Binding-site contacts:
Ligand atom O4 contacts residue GLN56 of chain 1.D at 3.5 Å.
Ligand atom C9 contacts residue TYR12 of chain 1.D at 4.0 Å (hydrophobic).
Ligand atom O16 contacts residue TYR12 of chain 1.D at 3.9 Å.
Ligand atom N14 contacts residue GLY33 of chain 1.E at 3.5 Å (h-bond).
Ligand atom O6 contacts residue TRP88 of chain 1.D at 3.8 Å.
Ligand atom O16 contacts residue GLN61 of chain 1.D at 3.3 Å (h-bond).
Ligand atom C4 contacts residue GLU51 of chain 1.D at 3.4 Å.
Ligand atom O4 contacts residue GLU51 of chain 1.D at 2.7 Å (salt-bridge).
Ligand atom O5 contacts residue GLN56 of chain 1.D at 3.7 Å.
Ligand atom C28 contacts residue ARG13 of chain 1.D at 3.5 Å.
Ligand atom O6 contacts residue HIS57 of chain 1.D at 3.5 Å.
Ligand atom C4 contacts residue TRP88 of chain 1.D at 3.6 Å (hydrophobic).
Ligand atom C6 contacts residue HIS57 of chain 1.D at 3.5 Å.
Ligand atom O16 contacts residue TRP88 of chain 1.D at 3.5 Å.
Ligand atom O16 contacts residue ALA32 of chain 1.E at 3.9 Å.
Ligand atom O4 contacts residue LYS91 of chain 1.D at 2.7 Å (salt-bridge).
Ligand atom C4 contacts residue LYS91 of chain 1.D at 3.7 Å.
Ligand atom N14 contacts residue TYR12 of chain 1.D at 3.5 Å.
Ligand atom O15 contacts residue GLY33 of chain 1.E at 3.1 Å.
Ligand atom O1 contacts residue TRP88 of chain 1.D at 3.8 Å.
Ligand atom C3 contacts residue LYS91 of chain 1.D at 3.5 Å.
Ligand atom C6 contacts residue GLN56 of chain 1.D at 4.0 Å.
Ligand atom C27 contacts residue GLU11 of chain 1.D at 4.0 Å.
Ligand atom O3 contacts residue TRP88 of chain 1.D at 3.8 Å.
Ligand atom C3 contacts residue TRP88 of chain 1.D at 3.7 Å (hydrophobic).
Ligand atom C8 contacts residue TRP88 of chain 1.D at 3.8 Å (hydrophobic).
Ligand atom C5 contacts residue TRP88 of chain 1.D at 3.8 Å (hydrophobic).
Ligand atom O3 contacts residue LYS91 of chain 1.D at 2.7 Å (salt-bridge).
Ligand atom O6 contacts residue GLN61 of chain 1.D at 3.0 Å (h-bond).
Ligand atom O3 contacts residue ASN90 of chain 1.D at 2.6 Å (h-bond).
Ligand atom O2 contacts residue ASN90 of chain 1.D at 2.8 Å (h-bond).
Ligand atom O15 contacts residue TYR12 of chain 1.D at 3.2 Å.
Ligand atom O16 contacts residue GLY33 of chain 1.E at 2.9 Å (h-bond).
Ligand atom O6 contacts residue GLN56 of chain 1.D at 4.0 Å.
Ligand atom C6 contacts residue GLN61 of chain 1.D at 4.1 Å.
Ligand atom C2 contacts residue LYS91 of chain 1.D at 3.7 Å.
Ligand atom C3 contacts residue ASN90 of chain 1.D at 3.6 Å.
Ligand atom C2 contacts residue ASN90 of chain 1.D at 3.8 Å.
Ligand atom O3 contacts residue GLU51 of chain 1.D at 4.0 Å.
Ligand atom C6 contacts residue TRP88 of chain 1.D at 3.7 Å (hydrophobic).

A protein and the small-molecule ligand that binds it are described below.
Small molecule (SMILES): O=C(NC(CN1CCOCC1)CN1CCOCC1)c1cc(O[C@H]2O[C@H](CO)[C@H](O)[C@H](O)[C@H]2O)cc([N+](=O)[O-])c1

Sequence of chain 1.D:
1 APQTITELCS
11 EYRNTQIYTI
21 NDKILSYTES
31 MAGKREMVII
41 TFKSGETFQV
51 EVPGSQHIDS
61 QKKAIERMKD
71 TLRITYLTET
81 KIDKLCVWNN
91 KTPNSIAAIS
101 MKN

Sequence of chain 1.E:
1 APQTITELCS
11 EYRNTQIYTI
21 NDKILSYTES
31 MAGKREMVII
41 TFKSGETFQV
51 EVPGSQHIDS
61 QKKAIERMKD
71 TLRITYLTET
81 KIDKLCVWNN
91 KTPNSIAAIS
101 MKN